Sequence of chain 1.B:
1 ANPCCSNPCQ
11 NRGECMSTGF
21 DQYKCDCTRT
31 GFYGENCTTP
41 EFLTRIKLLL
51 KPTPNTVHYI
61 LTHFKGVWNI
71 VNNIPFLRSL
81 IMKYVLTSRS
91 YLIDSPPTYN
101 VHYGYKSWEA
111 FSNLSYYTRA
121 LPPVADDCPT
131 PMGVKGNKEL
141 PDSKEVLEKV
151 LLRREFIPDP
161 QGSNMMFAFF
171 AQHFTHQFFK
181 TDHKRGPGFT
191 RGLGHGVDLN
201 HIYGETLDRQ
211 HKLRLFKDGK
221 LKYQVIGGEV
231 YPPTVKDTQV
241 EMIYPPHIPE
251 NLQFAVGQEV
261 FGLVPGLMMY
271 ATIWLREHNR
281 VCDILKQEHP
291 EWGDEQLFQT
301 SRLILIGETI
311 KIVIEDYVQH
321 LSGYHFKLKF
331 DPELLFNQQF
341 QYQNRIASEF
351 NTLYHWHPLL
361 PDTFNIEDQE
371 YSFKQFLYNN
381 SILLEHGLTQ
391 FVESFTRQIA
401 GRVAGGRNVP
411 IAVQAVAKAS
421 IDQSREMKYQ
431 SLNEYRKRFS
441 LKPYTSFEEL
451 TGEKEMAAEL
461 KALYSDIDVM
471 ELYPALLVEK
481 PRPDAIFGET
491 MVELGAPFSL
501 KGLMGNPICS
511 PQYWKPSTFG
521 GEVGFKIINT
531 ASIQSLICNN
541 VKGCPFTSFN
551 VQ

A protein and the small-molecule ligand that binds it are described below.
Small molecule (SMILES): CC(=O)N[C@@H]1[C@@H](O)[C@H](O)[C@@H](CO)O[C@H]1O

Binding-site contacts:
Ligand atom O5 contacts residue ASN379 of chain 1.B at 2.3 Å (h-bond).
Ligand atom C1 contacts residue SER381 of chain 1.B at 3.6 Å.
Ligand atom C7 contacts residue ASN379 of chain 1.B at 3.4 Å.
Ligand atom O7 contacts residue GLN375 of chain 1.B at 3.9 Å.
Ligand atom C1 contacts residue ASN379 of chain 1.B at 1.4 Å.
Ligand atom O5 contacts residue SER381 of chain 1.B at 3.6 Å (h-bond).
Ligand atom N2 contacts residue ASN379 of chain 1.B at 2.9 Å (h-bond).
Ligand atom C6 contacts residue ILE382 of chain 1.B at 3.9 Å (hydrophobic).
Ligand atom C5 contacts residue ILE382 of chain 1.B at 4.3 Å (hydrophobic).
Ligand atom O6 contacts residue GLU385 of chain 1.B at 3.7 Å.
Ligand atom O6 contacts residue SER381 of chain 1.B at 3.6 Å.
Ligand atom C6 contacts residue TYR371 of chain 1.B at 4.0 Å (hydrophobic).
Ligand atom C2 contacts residue ASN379 of chain 1.B at 2.4 Å.
Ligand atom C5 contacts residue ASN379 of chain 1.B at 3.6 Å.
Ligand atom C4 contacts residue ASN379 of chain 1.B at 4.2 Å.
Ligand atom C3 contacts residue ASN379 of chain 1.B at 3.7 Å.
Ligand atom C1 contacts residue ILE382 of chain 1.B at 4.2 Å (hydrophobic).
Ligand atom O7 contacts residue ASN379 of chain 1.B at 3.4 Å (h-bond).
Ligand atom C5 contacts residue SER381 of chain 1.B at 4.0 Å.
Ligand atom O5 contacts residue ILE382 of chain 1.B at 3.3 Å.
Ligand atom O6 contacts residue ILE382 of chain 1.B at 3.6 Å.